Binding-site contacts:
Ligand atom C2 contacts residue ILE622 of chain 2.D at 4.3 Å (hydrophobic).
Ligand atom N3 contacts residue PRO631 of chain 2.D at 4.1 Å.
Ligand atom N6 contacts residue SER632 of chain 2.D at 3.6 Å.
Ligand atom N3 contacts residue GLY639 of chain 2.D at 4.2 Å.
Ligand atom C8 contacts residue HIS630 of chain 2.D at 3.3 Å.
Ligand atom N7 contacts residue ASP609 of chain 2.D at 4.0 Å.
Ligand atom C2 contacts residue GLY639 of chain 2.D at 2.9 Å.
Ligand atom N1 contacts residue GLY639 of chain 2.D at 3.0 Å (h-bond).
Ligand atom N1 contacts residue PRO631 of chain 2.D at 4.2 Å.
Ligand atom N9 contacts residue HIS630 of chain 2.D at 4.4 Å.
Ligand atom N1 contacts residue PHE638 of chain 2.D at 4.1 Å.
Ligand atom C6 contacts residue GLY639 of chain 2.D at 3.7 Å.
Ligand atom N7 contacts residue HIS630 of chain 2.D at 3.7 Å.
Ligand atom N7 contacts residue SER632 of chain 2.D at 3.7 Å.
Ligand atom C5 contacts residue SER632 of chain 2.D at 3.9 Å.
Ligand atom N6 contacts residue PHE638 of chain 2.D at 3.7 Å.
Ligand atom C6 contacts residue PRO631 of chain 2.D at 4.3 Å (hydrophobic).
Ligand atom C6 contacts residue SER632 of chain 2.D at 4.0 Å.
Ligand atom N9 contacts residue PRO631 of chain 2.D at 3.8 Å.
Ligand atom N6 contacts residue GLY639 of chain 2.D at 3.5 Å (h-bond).
Ligand atom C4 contacts residue PRO631 of chain 2.D at 4.2 Å (hydrophobic).
Ligand atom C5 contacts residue PRO420 of chain 2.D at 4.5 Å (hydrophobic).
Ligand atom C5 contacts residue PRO631 of chain 2.D at 4.4 Å (hydrophobic).
Ligand atom N6 contacts residue GLY637 of chain 2.D at 3.4 Å (h-bond).
Ligand atom N6 contacts residue PRO633 of chain 2.D at 4.4 Å.
Ligand atom C2 contacts residue PRO631 of chain 2.D at 4.2 Å (hydrophobic).

Sequence of chain 2.D:
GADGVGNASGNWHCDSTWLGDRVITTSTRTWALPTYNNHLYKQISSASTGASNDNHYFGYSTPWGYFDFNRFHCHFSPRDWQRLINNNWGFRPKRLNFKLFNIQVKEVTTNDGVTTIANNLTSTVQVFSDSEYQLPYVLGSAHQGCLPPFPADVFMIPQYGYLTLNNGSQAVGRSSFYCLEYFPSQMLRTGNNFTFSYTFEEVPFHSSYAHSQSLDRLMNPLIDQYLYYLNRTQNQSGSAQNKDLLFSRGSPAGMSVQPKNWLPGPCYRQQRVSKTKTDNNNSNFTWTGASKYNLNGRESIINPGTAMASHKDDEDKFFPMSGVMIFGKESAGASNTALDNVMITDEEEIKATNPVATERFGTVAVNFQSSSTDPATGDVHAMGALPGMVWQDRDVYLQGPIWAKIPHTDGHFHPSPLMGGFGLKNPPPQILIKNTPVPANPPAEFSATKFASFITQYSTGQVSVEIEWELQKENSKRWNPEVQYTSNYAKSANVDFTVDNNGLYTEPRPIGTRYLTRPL

This small molecule binds to this protein.
Small molecule (SMILES): Nc1ncnc2[nH]cnc12